Sequence of chain 1.A:
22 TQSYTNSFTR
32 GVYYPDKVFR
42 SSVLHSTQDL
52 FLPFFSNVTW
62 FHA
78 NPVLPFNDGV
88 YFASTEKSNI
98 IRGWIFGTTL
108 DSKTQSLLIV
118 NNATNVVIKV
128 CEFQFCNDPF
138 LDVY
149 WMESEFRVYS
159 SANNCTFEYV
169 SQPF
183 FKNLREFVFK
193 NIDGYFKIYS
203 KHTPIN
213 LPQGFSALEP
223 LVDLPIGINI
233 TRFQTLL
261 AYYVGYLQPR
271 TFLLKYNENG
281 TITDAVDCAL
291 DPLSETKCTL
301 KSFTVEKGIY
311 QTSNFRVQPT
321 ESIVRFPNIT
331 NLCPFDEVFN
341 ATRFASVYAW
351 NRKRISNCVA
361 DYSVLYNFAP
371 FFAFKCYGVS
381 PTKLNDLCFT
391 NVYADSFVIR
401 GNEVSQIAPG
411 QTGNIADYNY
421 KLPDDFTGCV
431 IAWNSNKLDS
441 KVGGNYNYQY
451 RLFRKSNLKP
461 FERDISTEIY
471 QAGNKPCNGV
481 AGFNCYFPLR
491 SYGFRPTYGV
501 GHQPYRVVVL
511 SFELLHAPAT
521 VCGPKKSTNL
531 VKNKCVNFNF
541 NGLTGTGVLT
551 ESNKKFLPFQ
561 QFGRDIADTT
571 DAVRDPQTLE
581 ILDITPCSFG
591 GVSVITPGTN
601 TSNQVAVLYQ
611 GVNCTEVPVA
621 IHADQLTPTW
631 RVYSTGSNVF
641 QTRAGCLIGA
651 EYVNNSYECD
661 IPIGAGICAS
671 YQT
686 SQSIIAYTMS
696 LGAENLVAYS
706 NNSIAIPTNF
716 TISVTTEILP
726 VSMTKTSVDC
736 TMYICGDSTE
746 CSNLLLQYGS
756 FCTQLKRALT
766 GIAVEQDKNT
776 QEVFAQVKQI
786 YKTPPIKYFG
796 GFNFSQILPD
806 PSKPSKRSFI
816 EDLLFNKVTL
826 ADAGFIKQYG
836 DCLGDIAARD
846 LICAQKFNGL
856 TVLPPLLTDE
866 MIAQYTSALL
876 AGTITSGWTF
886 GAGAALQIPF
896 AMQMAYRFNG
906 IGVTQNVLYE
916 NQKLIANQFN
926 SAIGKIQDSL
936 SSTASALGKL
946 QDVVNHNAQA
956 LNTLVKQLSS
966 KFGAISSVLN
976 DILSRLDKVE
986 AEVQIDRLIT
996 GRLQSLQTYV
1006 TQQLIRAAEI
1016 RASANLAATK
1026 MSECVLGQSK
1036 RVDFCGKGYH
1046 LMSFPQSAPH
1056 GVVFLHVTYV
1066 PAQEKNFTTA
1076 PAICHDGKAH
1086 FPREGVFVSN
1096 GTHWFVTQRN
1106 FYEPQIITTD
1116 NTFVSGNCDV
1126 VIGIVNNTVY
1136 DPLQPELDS

A protein and the small-molecule ligand that binds it are described below.
Small molecule (SMILES): CC(=O)N[C@@H]1[C@@H](O)[C@H](O)[C@@H](CO)O[C@H]1O

Sequence of chain 1.H:
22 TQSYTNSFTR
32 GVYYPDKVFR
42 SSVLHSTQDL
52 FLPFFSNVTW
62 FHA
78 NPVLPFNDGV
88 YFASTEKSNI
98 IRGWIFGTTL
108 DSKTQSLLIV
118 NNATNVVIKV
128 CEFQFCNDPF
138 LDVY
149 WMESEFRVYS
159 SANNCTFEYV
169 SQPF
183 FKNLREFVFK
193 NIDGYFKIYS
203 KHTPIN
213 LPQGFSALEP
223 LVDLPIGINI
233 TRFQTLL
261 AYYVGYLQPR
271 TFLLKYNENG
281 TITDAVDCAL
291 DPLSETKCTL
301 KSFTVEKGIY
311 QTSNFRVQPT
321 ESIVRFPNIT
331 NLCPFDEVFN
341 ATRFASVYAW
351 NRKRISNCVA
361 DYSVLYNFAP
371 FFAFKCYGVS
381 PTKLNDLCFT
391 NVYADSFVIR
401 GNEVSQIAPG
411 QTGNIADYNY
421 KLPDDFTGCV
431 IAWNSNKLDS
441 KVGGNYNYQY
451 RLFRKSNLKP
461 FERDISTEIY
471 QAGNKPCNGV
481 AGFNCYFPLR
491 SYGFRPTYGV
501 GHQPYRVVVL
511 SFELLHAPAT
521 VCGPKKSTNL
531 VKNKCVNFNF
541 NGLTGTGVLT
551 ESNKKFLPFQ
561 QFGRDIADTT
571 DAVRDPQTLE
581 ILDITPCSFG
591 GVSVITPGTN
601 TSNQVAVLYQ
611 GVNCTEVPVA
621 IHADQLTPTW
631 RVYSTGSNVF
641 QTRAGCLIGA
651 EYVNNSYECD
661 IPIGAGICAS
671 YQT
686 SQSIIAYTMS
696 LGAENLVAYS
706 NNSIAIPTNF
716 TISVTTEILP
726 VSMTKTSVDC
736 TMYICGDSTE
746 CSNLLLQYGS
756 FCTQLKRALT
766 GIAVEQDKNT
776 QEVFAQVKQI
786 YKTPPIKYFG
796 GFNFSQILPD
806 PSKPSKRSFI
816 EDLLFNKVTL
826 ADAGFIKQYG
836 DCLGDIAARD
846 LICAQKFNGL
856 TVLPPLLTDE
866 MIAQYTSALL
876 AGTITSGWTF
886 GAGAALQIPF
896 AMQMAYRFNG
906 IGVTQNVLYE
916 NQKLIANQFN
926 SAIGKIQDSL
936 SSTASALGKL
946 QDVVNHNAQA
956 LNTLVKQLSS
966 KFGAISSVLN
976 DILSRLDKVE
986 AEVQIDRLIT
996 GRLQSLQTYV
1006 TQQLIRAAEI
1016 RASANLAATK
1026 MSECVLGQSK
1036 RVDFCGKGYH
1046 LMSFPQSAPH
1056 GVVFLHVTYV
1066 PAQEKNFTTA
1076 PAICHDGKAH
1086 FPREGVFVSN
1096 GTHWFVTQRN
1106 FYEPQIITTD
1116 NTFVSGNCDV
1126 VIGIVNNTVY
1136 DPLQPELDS

Binding-site contacts:
Ligand atom C3 contacts residue ASN613 of chain 1.A at 3.9 Å.
Ligand atom C1 contacts residue GLN833 of chain 1.H at 3.8 Å.
Ligand atom O7 contacts residue ASN613 of chain 1.A at 4.0 Å.
Ligand atom N2 contacts residue GLN833 of chain 1.H at 3.1 Å (h-bond).
Ligand atom N2 contacts residue GLN641 of chain 1.A at 4.2 Å.
Ligand atom C2 contacts residue GLN833 of chain 1.H at 3.1 Å.
Ligand atom C4 contacts residue ASN613 of chain 1.A at 4.2 Å.
Ligand atom N2 contacts residue ASN613 of chain 1.A at 2.4 Å (h-bond).
Ligand atom C8 contacts residue GLN641 of chain 1.A at 3.8 Å.
Ligand atom C8 contacts residue ASN613 of chain 1.A at 3.5 Å.
Ligand atom O3 contacts residue GLN833 of chain 1.H at 4.4 Å.
Ligand atom C1 contacts residue THR615 of chain 1.A at 4.0 Å.
Ligand atom C8 contacts residue GLN833 of chain 1.H at 4.0 Å.
Ligand atom C3 contacts residue GLN833 of chain 1.H at 4.4 Å.
Ligand atom C7 contacts residue GLN833 of chain 1.H at 3.0 Å.
Ligand atom C5 contacts residue ASN613 of chain 1.A at 3.6 Å.
Ligand atom O5 contacts residue ASN613 of chain 1.A at 2.3 Å (h-bond).
Ligand atom C1 contacts residue ASN613 of chain 1.A at 1.4 Å.
Ligand atom C2 contacts residue ASN613 of chain 1.A at 2.5 Å.
Ligand atom C7 contacts residue ASN613 of chain 1.A at 3.1 Å.
Ligand atom O5 contacts residue THR615 of chain 1.A at 3.9 Å.
Ligand atom C8 contacts residue ILE831 of chain 1.H at 3.7 Å (hydrophobic).
Ligand atom O7 contacts residue GLN833 of chain 1.H at 2.9 Å (h-bond).